Binding-site contacts:
Ligand atom N2 contacts residue ASN195 of chain 1.A at 2.9 Å (h-bond).
Ligand atom C8 contacts residue ASN195 of chain 1.A at 3.9 Å.
Ligand atom C2 contacts residue ASN195 of chain 1.A at 2.5 Å.
Ligand atom C7 contacts residue PHE193 of chain 1.A at 4.4 Å (hydrophobic).
Ligand atom O7 contacts residue ASN195 of chain 1.A at 4.5 Å.
Ligand atom O7 contacts residue PHE193 of chain 1.A at 4.3 Å.
Ligand atom C7 contacts residue ASN195 of chain 1.A at 3.6 Å.
Ligand atom O5 contacts residue ASN195 of chain 1.A at 2.4 Å (h-bond).
Ligand atom C5 contacts residue ASN195 of chain 1.A at 3.7 Å.
Ligand atom C4 contacts residue ASN195 of chain 1.A at 4.2 Å.
Ligand atom C1 contacts residue ASN195 of chain 1.A at 1.4 Å.
Ligand atom N2 contacts residue PHE193 of chain 1.A at 3.7 Å.
Ligand atom O7 contacts residue PHE194 of chain 1.A at 4.0 Å.
Ligand atom C1 contacts residue PHE193 of chain 1.A at 4.2 Å (hydrophobic).
Ligand atom O6 contacts residue ASN195 of chain 1.A at 4.2 Å.
Ligand atom C3 contacts residue ASN195 of chain 1.A at 3.8 Å.

This protein binds this small molecule.
Small molecule (SMILES): CC(=O)N[C@@H]1[C@@H](O)[C@H](O)[C@@H](CO)O[C@H]1O

Sequence of chain 1.A:
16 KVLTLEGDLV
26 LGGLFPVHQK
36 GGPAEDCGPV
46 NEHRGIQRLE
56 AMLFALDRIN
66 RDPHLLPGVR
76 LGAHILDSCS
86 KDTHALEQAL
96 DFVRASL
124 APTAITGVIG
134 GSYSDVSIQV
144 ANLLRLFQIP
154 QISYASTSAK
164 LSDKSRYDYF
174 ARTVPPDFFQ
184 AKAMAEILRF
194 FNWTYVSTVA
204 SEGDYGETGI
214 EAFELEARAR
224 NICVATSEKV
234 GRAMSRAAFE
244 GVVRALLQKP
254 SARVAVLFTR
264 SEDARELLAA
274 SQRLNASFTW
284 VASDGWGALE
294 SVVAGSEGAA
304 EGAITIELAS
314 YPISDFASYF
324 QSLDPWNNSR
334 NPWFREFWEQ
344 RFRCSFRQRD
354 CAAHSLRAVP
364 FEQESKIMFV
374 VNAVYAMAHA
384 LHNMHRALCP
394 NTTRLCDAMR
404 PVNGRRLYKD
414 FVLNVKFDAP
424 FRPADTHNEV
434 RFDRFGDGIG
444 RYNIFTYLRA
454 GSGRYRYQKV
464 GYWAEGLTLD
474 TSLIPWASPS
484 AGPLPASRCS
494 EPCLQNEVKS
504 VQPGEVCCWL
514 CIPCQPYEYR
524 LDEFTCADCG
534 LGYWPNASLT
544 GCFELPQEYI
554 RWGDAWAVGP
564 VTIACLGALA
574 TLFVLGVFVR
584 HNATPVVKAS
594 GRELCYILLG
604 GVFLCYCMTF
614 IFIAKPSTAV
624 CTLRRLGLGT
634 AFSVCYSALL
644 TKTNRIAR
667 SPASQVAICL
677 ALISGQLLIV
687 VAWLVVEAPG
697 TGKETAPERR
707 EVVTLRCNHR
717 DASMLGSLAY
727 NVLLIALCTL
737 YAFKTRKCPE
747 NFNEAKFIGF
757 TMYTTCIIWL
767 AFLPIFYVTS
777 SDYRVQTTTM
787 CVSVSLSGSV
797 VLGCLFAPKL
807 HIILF